This small molecule binds to this protein.
Small molecule (SMILES): CC(=O)N[C@@H]1[C@@H](O)[C@H](O)[C@@H](CO)O[C@H]1O

Sequence of chain 1.F:
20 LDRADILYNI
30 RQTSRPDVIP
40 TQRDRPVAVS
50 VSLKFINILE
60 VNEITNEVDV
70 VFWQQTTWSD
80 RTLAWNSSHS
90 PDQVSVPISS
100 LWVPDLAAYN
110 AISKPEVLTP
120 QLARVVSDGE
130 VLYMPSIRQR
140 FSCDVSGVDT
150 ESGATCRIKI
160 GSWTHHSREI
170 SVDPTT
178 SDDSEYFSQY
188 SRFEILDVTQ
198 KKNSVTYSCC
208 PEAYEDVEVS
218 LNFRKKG

Binding-site contacts:
Ligand atom C5 contacts residue SER87 of chain 1.F at 3.5 Å.
Ligand atom C3 contacts residue ASN85 of chain 1.F at 3.9 Å.
Ligand atom O7 contacts residue ASN85 of chain 1.F at 3.6 Å.
Ligand atom C1 contacts residue ASN85 of chain 1.F at 1.5 Å.
Ligand atom C4 contacts residue ASN85 of chain 1.F at 4.3 Å.
Ligand atom O5 contacts residue ASN85 of chain 1.F at 2.4 Å (h-bond).
Ligand atom O5 contacts residue SER87 of chain 1.F at 3.8 Å.
Ligand atom C1 contacts residue SER87 of chain 1.F at 4.1 Å.
Ligand atom N2 contacts residue ASN85 of chain 1.F at 3.1 Å (h-bond).
Ligand atom C6 contacts residue SER87 of chain 1.F at 3.6 Å.
Ligand atom C6 contacts residue HIS88 of chain 1.F at 4.4 Å.
Ligand atom C2 contacts residue ASN85 of chain 1.F at 2.6 Å.
Ligand atom C7 contacts residue ASN85 of chain 1.F at 3.6 Å.
Ligand atom C5 contacts residue ASN85 of chain 1.F at 3.7 Å.